A small-molecule ligand and the protein it binds are described below.
Small molecule (SMILES): N[C@@H](Cc1ccccc1)C(=O)NCC=O

Binding-site contacts:
Ligand atom CZ contacts residue PHE496 of chain 4.MA at 3.9 Å (hydrophobic).
Ligand atom CA contacts residue ARG442 of chain 4.MA at 3.6 Å.
Ligand atom CG contacts residue GLY495 of chain 4.MA at 4.4 Å.
Ligand atom CE1 contacts residue ILE434 of chain 4.MA at 3.9 Å (hydrophobic).
Ligand atom CG contacts residue PHE496 of chain 4.MA at 4.0 Å (hydrophobic).
Ligand atom CE1 contacts residue PRO438 of chain 4.MA at 3.8 Å (hydrophobic).
Ligand atom CB contacts residue GLY495 of chain 4.MA at 3.9 Å.
Ligand atom CA contacts residue ASN492 of chain 4.MA at 3.3 Å.
Ligand atom CB contacts residue PHE496 of chain 4.MA at 3.9 Å (hydrophobic).
Ligand atom CE2 contacts residue ARG442 of chain 4.MA at 3.6 Å.
Ligand atom CD1 contacts residue ASN492 of chain 4.MA at 3.9 Å.
Ligand atom N contacts residue ASN492 of chain 4.MA at 3.3 Å (h-bond).
Ligand atom CD2 contacts residue ARG442 of chain 4.MA at 3.5 Å.
Ligand atom O contacts residue ASN492 of chain 4.MA at 4.2 Å.
Ligand atom N contacts residue SER491 of chain 4.MA at 4.1 Å.
Ligand atom CD2 contacts residue PRO438 of chain 4.MA at 4.4 Å (hydrophobic).
Ligand atom CD1 contacts residue PHE496 of chain 4.MA at 3.7 Å (hydrophobic).
Ligand atom CE1 contacts residue PHE496 of chain 4.MA at 3.6 Å (hydrophobic).
Ligand atom O contacts residue ARG442 of chain 4.MA at 4.3 Å.
Ligand atom N contacts residue ARG442 of chain 4.MA at 4.2 Å.
Ligand atom CE2 contacts residue PRO438 of chain 4.MA at 3.7 Å (hydrophobic).
Ligand atom C contacts residue ARG442 of chain 4.MA at 4.4 Å.
Ligand atom C contacts residue ASN492 of chain 4.MA at 4.0 Å.
Ligand atom CD1 contacts residue PRO438 of chain 4.MA at 4.4 Å (hydrophobic).
Ligand atom CG contacts residue ASN492 of chain 4.MA at 4.3 Å.
Ligand atom CD1 contacts residue ILE434 of chain 4.MA at 4.1 Å (hydrophobic).
Ligand atom O contacts residue PRO438 of chain 4.MA at 4.0 Å.
Ligand atom CZ contacts residue PRO438 of chain 4.MA at 3.4 Å (hydrophobic).
Ligand atom CB contacts residue ASN492 of chain 4.MA at 3.8 Å.

Sequence of chain 4.MA:
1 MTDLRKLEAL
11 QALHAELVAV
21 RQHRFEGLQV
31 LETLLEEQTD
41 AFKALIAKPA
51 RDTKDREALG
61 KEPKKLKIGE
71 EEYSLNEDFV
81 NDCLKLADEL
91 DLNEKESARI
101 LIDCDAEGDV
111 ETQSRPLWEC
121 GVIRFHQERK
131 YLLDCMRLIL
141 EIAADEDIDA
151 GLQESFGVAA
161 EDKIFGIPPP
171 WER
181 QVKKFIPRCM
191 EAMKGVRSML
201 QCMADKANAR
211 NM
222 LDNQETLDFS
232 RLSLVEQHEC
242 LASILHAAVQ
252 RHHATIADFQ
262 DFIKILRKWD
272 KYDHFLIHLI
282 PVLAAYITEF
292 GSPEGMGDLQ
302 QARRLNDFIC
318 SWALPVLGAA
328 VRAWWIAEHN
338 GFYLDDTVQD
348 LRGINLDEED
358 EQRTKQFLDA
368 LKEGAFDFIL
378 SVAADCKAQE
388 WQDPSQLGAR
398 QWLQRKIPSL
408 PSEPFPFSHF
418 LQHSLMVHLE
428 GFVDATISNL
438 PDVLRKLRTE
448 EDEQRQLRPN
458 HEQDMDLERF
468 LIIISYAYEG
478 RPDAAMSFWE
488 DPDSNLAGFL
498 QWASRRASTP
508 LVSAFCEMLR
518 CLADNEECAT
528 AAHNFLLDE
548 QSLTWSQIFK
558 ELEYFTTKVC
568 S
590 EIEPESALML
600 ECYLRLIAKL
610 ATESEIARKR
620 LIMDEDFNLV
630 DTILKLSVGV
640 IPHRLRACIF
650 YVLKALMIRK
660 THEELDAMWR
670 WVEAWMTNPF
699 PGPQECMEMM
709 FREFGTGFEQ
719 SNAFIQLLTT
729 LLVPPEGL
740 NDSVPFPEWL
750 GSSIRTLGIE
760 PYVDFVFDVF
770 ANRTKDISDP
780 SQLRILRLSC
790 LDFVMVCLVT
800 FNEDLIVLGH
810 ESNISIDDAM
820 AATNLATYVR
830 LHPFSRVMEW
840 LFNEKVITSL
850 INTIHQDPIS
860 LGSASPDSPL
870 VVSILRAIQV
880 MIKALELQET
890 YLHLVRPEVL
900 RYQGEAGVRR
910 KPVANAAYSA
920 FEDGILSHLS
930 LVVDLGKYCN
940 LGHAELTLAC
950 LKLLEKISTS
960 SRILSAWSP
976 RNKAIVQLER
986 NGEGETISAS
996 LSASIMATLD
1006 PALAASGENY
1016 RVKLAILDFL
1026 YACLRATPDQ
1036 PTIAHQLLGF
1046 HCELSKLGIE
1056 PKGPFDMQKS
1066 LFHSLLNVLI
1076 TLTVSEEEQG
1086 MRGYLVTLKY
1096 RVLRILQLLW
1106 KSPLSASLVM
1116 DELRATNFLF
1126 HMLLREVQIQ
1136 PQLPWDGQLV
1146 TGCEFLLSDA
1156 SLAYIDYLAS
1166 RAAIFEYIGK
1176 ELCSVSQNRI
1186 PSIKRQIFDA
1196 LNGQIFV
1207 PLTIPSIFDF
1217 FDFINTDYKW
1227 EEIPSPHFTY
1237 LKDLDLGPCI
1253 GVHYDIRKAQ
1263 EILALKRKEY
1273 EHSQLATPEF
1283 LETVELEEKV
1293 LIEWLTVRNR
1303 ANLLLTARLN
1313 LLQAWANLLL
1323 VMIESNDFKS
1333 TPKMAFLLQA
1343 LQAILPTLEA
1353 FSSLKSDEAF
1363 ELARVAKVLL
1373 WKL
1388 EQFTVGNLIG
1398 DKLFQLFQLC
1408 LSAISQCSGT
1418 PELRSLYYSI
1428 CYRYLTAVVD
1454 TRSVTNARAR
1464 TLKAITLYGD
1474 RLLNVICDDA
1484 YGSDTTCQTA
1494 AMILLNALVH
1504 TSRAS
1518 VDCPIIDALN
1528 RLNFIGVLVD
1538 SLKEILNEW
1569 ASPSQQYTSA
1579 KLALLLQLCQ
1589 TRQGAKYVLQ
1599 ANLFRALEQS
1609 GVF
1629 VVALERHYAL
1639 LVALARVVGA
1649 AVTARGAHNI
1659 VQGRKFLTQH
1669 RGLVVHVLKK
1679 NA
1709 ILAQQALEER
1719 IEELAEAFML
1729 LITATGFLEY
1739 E